Sequence of chain 1.F:
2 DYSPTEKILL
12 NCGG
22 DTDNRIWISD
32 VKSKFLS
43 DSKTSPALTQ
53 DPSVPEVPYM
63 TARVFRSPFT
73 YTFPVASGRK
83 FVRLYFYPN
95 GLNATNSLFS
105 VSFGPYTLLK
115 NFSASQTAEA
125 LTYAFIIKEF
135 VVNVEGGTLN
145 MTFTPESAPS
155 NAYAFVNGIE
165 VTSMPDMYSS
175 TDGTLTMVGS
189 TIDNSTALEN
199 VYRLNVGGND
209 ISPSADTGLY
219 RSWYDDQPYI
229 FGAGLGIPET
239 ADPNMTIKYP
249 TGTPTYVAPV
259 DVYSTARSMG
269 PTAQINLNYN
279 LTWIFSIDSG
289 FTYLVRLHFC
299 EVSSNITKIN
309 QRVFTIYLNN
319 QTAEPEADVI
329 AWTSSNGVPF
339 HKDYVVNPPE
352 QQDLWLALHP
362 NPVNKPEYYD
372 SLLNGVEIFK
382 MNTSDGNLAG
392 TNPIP

This protein binds this small molecule.
Small molecule (SMILES): CC(=O)N[C@H]1[C@H](O[C@H]2[C@H](O)[C@@H](NC(C)=O)CO[C@@H]2CO)O[C@H](CO)[C@@H](O)[C@@H]1O

Binding-site contacts:
Ligand atom N2 contacts residue ASN318 of chain 1.F at 2.9 Å (h-bond).
Ligand atom O5 contacts residue ASN318 of chain 1.F at 2.7 Å (h-bond).
Ligand atom C5 contacts residue ASN318 of chain 1.F at 4.0 Å.
Ligand atom O4 contacts residue LYS78 of chain 1.E at 4.4 Å.
Ligand atom C1 contacts residue TRP356 of chain 1.F at 4.1 Å (hydrophobic).
Ligand atom C4 contacts residue ASN318 of chain 1.F at 4.3 Å.
Ligand atom C2 contacts residue TRP356 of chain 1.F at 4.3 Å (hydrophobic).
Ligand atom O7 contacts residue ASN317 of chain 1.F at 4.0 Å.
Ligand atom O6 contacts residue LYS78 of chain 1.E at 3.5 Å.
Ligand atom C7 contacts residue ASN318 of chain 1.F at 3.1 Å.
Ligand atom O7 contacts residue ASN318 of chain 1.F at 2.8 Å (h-bond).
Ligand atom C6 contacts residue GLY77 of chain 1.E at 3.9 Å.
Ligand atom C8 contacts residue PRO347 of chain 1.F at 4.0 Å (hydrophobic).
Ligand atom C8 contacts residue ASN317 of chain 1.F at 3.3 Å.
Ligand atom C7 contacts residue ASN317 of chain 1.F at 4.2 Å.
Ligand atom C3 contacts residue ASN318 of chain 1.F at 3.9 Å.
Ligand atom C5 contacts residue TRP356 of chain 1.F at 3.7 Å (hydrophobic).
Ligand atom C3 contacts residue TRP356 of chain 1.F at 3.9 Å (hydrophobic).
Ligand atom C8 contacts residue ASN318 of chain 1.F at 4.4 Å.
Ligand atom N2 contacts residue TRP356 of chain 1.F at 4.0 Å.
Ligand atom O5 contacts residue TRP356 of chain 1.F at 4.2 Å.
Ligand atom C1 contacts residue ASN318 of chain 1.F at 1.6 Å.
Ligand atom C2 contacts residue ASN318 of chain 1.F at 2.6 Å.
Ligand atom O6 contacts residue TRP356 of chain 1.F at 4.0 Å.
Ligand atom O6 contacts residue PHE229 of chain 1.F at 4.0 Å.
Ligand atom O4 contacts residue GLU79 of chain 1.E at 4.3 Å.
Ligand atom C6 contacts residue PHE229 of chain 1.F at 4.4 Å (hydrophobic).
Ligand atom C6 contacts residue LYS78 of chain 1.E at 4.0 Å.

Sequence of chain 1.E:
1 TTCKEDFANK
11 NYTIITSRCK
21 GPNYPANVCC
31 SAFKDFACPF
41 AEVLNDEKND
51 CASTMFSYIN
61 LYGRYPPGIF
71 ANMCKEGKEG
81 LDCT